Binding-site contacts:
Ligand atom CD contacts residue PHE123 of chain 1.E at 4.5 Å (hydrophobic).
Ligand atom CB contacts residue ARG89 of chain 1.D at 4.5 Å.
Ligand atom CB contacts residue PHE183 of chain 1.E at 4.3 Å (hydrophobic).
Ligand atom O contacts residue LEU141 of chain 1.D at 4.2 Å.
Ligand atom CG contacts residue PHE183 of chain 1.E at 4.0 Å (hydrophobic).
Ligand atom CB contacts residue PHE87 of chain 1.D at 4.0 Å (hydrophobic).
Ligand atom C contacts residue LEU141 of chain 1.D at 4.1 Å (hydrophobic).
Ligand atom O contacts residue ARG89 of chain 1.D at 3.4 Å (salt-bridge).
Ligand atom CG contacts residue PHE231 of chain 1.E at 4.0 Å (hydrophobic).
Ligand atom CD contacts residue SER182 of chain 1.E at 4.0 Å.
Ligand atom CG contacts residue SER153 of chain 1.D at 4.3 Å.
Ligand atom OXT contacts residue ARG89 of chain 1.D at 2.9 Å (salt-bridge).
Ligand atom N contacts residue GLU181 of chain 1.E at 3.1 Å (salt-bridge).
Ligand atom CB contacts residue PHE231 of chain 1.E at 4.2 Å (hydrophobic).
Ligand atom C contacts residue ARG89 of chain 1.D at 3.4 Å.
Ligand atom O contacts residue SER153 of chain 1.D at 4.2 Å.
Ligand atom CD contacts residue PHE231 of chain 1.E at 4.1 Å (hydrophobic).
Ligand atom CB contacts residue TYR226 of chain 1.E at 4.2 Å (hydrophobic).
Ligand atom O contacts residue THR228 of chain 1.E at 2.5 Å (h-bond).
Ligand atom N contacts residue PHE123 of chain 1.E at 3.6 Å.
Ligand atom N contacts residue SER182 of chain 1.E at 3.9 Å.
Ligand atom N contacts residue PHE87 of chain 1.D at 4.2 Å.
Ligand atom C contacts residue THR228 of chain 1.E at 3.8 Å.
Ligand atom N contacts residue PHE183 of chain 1.E at 4.2 Å.
Ligand atom CD contacts residue PHE183 of chain 1.E at 3.3 Å (hydrophobic).
Ligand atom CD contacts residue TYR226 of chain 1.E at 4.4 Å (hydrophobic).
Ligand atom OXT contacts residue SER153 of chain 1.D at 2.6 Å (h-bond).
Ligand atom N contacts residue TYR226 of chain 1.E at 3.8 Å.
Ligand atom CG contacts residue LEU141 of chain 1.D at 3.8 Å (hydrophobic).
Ligand atom C contacts residue SER153 of chain 1.D at 3.5 Å.
Ligand atom OXT contacts residue PHE87 of chain 1.D at 4.1 Å.

A protein and the small-molecule ligand that binds it are described below.
Small molecule (SMILES): NCCCC(=O)O

Sequence of chain 1.D:
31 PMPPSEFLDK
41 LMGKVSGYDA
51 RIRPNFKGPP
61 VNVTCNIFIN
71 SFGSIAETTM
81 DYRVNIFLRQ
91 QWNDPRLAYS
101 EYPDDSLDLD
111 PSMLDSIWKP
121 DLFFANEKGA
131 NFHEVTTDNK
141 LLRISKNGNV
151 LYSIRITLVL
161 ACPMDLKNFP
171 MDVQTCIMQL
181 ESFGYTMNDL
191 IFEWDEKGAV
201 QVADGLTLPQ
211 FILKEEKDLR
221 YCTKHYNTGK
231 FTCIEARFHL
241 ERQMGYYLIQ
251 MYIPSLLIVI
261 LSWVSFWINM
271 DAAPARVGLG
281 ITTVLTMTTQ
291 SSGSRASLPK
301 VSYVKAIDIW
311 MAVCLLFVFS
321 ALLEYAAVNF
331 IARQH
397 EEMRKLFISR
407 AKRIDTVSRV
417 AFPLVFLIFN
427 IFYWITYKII

Sequence of chain 1.E:
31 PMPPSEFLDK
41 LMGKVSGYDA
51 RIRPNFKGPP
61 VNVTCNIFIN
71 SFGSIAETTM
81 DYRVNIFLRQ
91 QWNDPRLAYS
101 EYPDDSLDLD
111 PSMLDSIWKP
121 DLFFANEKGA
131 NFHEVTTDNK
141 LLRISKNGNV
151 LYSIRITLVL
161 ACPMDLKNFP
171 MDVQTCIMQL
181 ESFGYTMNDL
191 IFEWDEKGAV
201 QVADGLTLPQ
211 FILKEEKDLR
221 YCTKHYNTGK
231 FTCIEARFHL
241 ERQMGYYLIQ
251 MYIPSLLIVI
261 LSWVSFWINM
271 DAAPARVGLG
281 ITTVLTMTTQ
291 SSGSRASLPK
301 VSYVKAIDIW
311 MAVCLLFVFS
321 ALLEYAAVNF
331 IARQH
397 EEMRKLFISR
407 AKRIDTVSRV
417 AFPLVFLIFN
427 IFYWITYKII